Sequence of chain 1.A:
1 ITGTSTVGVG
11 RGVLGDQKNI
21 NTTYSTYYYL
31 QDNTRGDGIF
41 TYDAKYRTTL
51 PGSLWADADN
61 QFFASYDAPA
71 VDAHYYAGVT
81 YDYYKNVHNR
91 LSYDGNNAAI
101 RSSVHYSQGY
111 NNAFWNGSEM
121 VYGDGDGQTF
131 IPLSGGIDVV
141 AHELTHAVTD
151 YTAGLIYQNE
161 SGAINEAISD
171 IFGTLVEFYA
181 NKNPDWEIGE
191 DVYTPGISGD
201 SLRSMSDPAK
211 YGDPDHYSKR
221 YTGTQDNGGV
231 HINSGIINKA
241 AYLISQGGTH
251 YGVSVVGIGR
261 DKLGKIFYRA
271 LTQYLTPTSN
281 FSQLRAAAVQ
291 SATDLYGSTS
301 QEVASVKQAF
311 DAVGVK

This protein binds this small molecule.
Small molecule (SMILES): CC(C)[C@H](N)C(=O)O

Binding-site contacts:
Ligand atom CG1 contacts residue LEU202 of chain 1.A at 3.6 Å (hydrophobic).
Ligand atom CG1 contacts residue VAL139 of chain 1.A at 4.4 Å (hydrophobic).
Ligand atom C contacts residue LYS1 of chain 1.I at 1.3 Å.
Ligand atom C contacts residue ASN112 of chain 1.A at 4.2 Å.
Ligand atom O contacts residue HIS231 of chain 1.A at 3.8 Å.
Ligand atom CB contacts residue GLU143 of chain 1.A at 4.1 Å.
Ligand atom CG1 contacts residue LEU133 of chain 1.A at 4.0 Å (hydrophobic).
Ligand atom CG1 contacts residue LYS1 of chain 1.I at 3.6 Å.
Ligand atom CG2 contacts residue VAL139 of chain 1.A at 4.1 Å (hydrophobic).
Ligand atom N contacts residue GLU143 of chain 1.A at 2.7 Å (salt-bridge).
Ligand atom O contacts residue LYS1 of chain 1.I at 2.2 Å (salt-bridge).
Ligand atom C contacts residue HIS231 of chain 1.A at 4.1 Å.
Ligand atom CA contacts residue ARG203 of chain 1.A at 4.5 Å.
Ligand atom CG2 contacts residue LEU202 of chain 1.A at 4.1 Å (hydrophobic).
Ligand atom N contacts residue ASN112 of chain 1.A at 3.0 Å (h-bond).
Ligand atom CA contacts residue LYS1 of chain 1.I at 2.4 Å.
Ligand atom O contacts residue ARG203 of chain 1.A at 2.7 Å (salt-bridge).
Ligand atom CA contacts residue ALA113 of chain 1.A at 4.3 Å (hydrophobic).
Ligand atom CG1 contacts residue ASN112 of chain 1.A at 4.2 Å.
Ligand atom O contacts residue LEU202 of chain 1.A at 4.0 Å.
Ligand atom CB contacts residue LYS1 of chain 1.I at 3.5 Å.
Ligand atom CG2 contacts residue ILE188 of chain 1.A at 4.1 Å (hydrophobic).
Ligand atom N contacts residue ALA113 of chain 1.A at 2.9 Å (h-bond).
Ligand atom C contacts residue ARG203 of chain 1.A at 3.9 Å.
Ligand atom CA contacts residue HIS142 of chain 1.A at 4.1 Å.
Ligand atom CB contacts residue VAL139 of chain 1.A at 4.3 Å (hydrophobic).
Ligand atom C contacts residue LEU202 of chain 1.A at 4.4 Å (hydrophobic).
Ligand atom CA contacts residue GLU143 of chain 1.A at 3.4 Å.
Ligand atom N contacts residue LYS1 of chain 1.I at 2.7 Å (salt-bridge).
Ligand atom CA contacts residue ASN112 of chain 1.A at 4.0 Å.
Ligand atom CB contacts residue LEU202 of chain 1.A at 4.4 Å (hydrophobic).
Ligand atom CG2 contacts residue HIS142 of chain 1.A at 4.2 Å.
Ligand atom CG2 contacts residue LYS1 of chain 1.I at 4.4 Å.
Ligand atom CG2 contacts residue ARG203 of chain 1.A at 3.6 Å.